Sequence of chain 1.UA:
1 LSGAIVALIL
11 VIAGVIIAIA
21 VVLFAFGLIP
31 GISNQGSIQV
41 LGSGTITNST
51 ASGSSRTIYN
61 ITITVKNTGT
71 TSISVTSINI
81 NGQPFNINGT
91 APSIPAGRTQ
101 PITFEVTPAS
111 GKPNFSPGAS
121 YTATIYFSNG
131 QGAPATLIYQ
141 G

A small-molecule ligand and the protein it binds are described below.
Small molecule (SMILES): CC(=O)N[C@H]1[C@H](O[C@H]2[C@H](O)[C@@H](NC(C)=O)CO[C@@H]2CO)O[C@H](CO)[C@@H](O)[C@@H]1O

Binding-site contacts:
Ligand atom O7 contacts residue ASN48 of chain 1.UA at 4.3 Å.
Ligand atom C1 contacts residue ASN60 of chain 1.UA at 1.4 Å.
Ligand atom C4 contacts residue GLU105 of chain 1.UA at 4.3 Å.
Ligand atom O5 contacts residue THR103 of chain 1.UA at 3.8 Å.
Ligand atom C5 contacts residue GLU105 of chain 1.UA at 3.0 Å.
Ligand atom C7 contacts residue ASN60 of chain 1.UA at 3.4 Å.
Ligand atom O6 contacts residue GLU105 of chain 1.UA at 3.1 Å (salt-bridge).
Ligand atom O7 contacts residue ASN60 of chain 1.UA at 4.2 Å.
Ligand atom C1 contacts residue GLU105 of chain 1.UA at 3.3 Å.
Ligand atom C8 contacts residue SER49 of chain 1.UA at 3.5 Å.
Ligand atom C5 contacts residue ASN60 of chain 1.UA at 3.7 Å.
Ligand atom O7 contacts residue THR47 of chain 1.UA at 4.3 Å.
Ligand atom N2 contacts residue ASN60 of chain 1.UA at 2.8 Å (h-bond).
Ligand atom C4 contacts residue ASN60 of chain 1.UA at 4.3 Å.
Ligand atom O5 contacts residue ASN60 of chain 1.UA at 2.4 Å (h-bond).
Ligand atom C2 contacts residue ASN60 of chain 1.UA at 2.5 Å.
Ligand atom C3 contacts residue ASN60 of chain 1.UA at 3.8 Å.
Ligand atom O5 contacts residue GLU105 of chain 1.UA at 2.9 Å (salt-bridge).
Ligand atom C6 contacts residue GLU105 of chain 1.UA at 3.6 Å.
Ligand atom C8 contacts residue ASN60 of chain 1.UA at 3.6 Å.